This small molecule binds to this protein.
Small molecule (SMILES): CC(=O)N[C@@H]1[C@@H](O)[C@H](O)[C@@H](CO)O[C@H]1O

Sequence of chain 1.B:
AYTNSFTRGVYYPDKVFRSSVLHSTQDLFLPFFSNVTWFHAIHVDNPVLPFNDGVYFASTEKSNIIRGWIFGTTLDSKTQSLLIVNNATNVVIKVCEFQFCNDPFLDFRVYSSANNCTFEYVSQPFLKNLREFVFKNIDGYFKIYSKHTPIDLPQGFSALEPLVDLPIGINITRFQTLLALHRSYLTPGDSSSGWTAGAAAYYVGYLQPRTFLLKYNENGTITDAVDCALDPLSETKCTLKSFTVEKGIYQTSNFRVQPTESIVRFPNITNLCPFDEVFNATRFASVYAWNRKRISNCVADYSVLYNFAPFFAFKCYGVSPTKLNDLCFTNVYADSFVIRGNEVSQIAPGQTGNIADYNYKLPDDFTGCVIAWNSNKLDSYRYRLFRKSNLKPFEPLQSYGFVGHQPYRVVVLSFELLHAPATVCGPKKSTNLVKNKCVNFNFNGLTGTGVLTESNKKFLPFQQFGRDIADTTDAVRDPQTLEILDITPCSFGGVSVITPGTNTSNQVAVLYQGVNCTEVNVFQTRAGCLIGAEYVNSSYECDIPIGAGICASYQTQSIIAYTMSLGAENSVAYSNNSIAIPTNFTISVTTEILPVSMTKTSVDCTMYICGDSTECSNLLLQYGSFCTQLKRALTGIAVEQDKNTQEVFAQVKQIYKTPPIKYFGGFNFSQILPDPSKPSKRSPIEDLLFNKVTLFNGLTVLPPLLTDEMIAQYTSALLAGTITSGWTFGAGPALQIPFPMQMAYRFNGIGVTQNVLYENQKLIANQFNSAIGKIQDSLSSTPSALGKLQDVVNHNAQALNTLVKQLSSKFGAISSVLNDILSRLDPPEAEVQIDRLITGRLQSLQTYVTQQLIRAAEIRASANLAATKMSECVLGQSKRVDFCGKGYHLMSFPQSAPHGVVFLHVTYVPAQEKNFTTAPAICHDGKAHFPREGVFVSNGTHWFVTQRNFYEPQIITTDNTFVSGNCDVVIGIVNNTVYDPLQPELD

Binding-site contacts:
Ligand atom O7 contacts residue ASN331 of chain 1.B at 3.1 Å (h-bond).
Ligand atom N2 contacts residue GLN580 of chain 1.B at 4.1 Å.
Ligand atom C3 contacts residue GLN580 of chain 1.B at 3.6 Å.
Ligand atom C3 contacts residue ASN331 of chain 1.B at 4.4 Å.
Ligand atom O6 contacts residue THR581 of chain 1.B at 3.1 Å (h-bond).
Ligand atom C6 contacts residue GLN580 of chain 1.B at 3.4 Å.
Ligand atom O5 contacts residue GLN580 of chain 1.B at 3.2 Å.
Ligand atom C2 contacts residue ASN331 of chain 1.B at 3.1 Å.
Ligand atom C8 contacts residue ASN331 of chain 1.B at 3.7 Å.
Ligand atom C2 contacts residue GLN580 of chain 1.B at 3.8 Å.
Ligand atom C7 contacts residue ASN331 of chain 1.B at 3.0 Å.
Ligand atom C5 contacts residue GLN580 of chain 1.B at 3.1 Å.
Ligand atom O6 contacts residue ARG328 of chain 1.B at 4.0 Å.
Ligand atom C1 contacts residue ASN331 of chain 1.B at 3.4 Å.
Ligand atom O4 contacts residue GLN580 of chain 1.B at 4.3 Å.
Ligand atom O5 contacts residue THR581 of chain 1.B at 4.3 Å.
Ligand atom N2 contacts residue ASN331 of chain 1.B at 2.8 Å (h-bond).
Ligand atom C1 contacts residue GLN580 of chain 1.B at 2.9 Å.
Ligand atom C4 contacts residue GLN580 of chain 1.B at 3.9 Å.
Ligand atom C5 contacts residue THR581 of chain 1.B at 3.7 Å.
Ligand atom O3 contacts residue ASN331 of chain 1.B at 4.4 Å.
Ligand atom O4 contacts residue THR581 of chain 1.B at 4.0 Å.
Ligand atom C6 contacts residue THR581 of chain 1.B at 4.0 Å.
Ligand atom O6 contacts residue GLN580 of chain 1.B at 3.1 Å.
Ligand atom C1 contacts residue PRO330 of chain 1.B at 4.4 Å (hydrophobic).